This protein binds this small molecule.
Small molecule (SMILES): CC(=O)N[C@@H]1[C@@H](O)[C@H](O)[C@@H](CO)O[C@H]1O

Binding-site contacts:
Ligand atom C8 contacts residue SER357 of chain 1.C at 4.0 Å.
Ligand atom C4 contacts residue ASN361 of chain 1.C at 4.2 Å.
Ligand atom C2 contacts residue ASN361 of chain 1.C at 2.4 Å.
Ligand atom C1 contacts residue ASN361 of chain 1.C at 1.5 Å.
Ligand atom C3 contacts residue ASN361 of chain 1.C at 3.7 Å.
Ligand atom O5 contacts residue ASN361 of chain 1.C at 2.4 Å (h-bond).
Ligand atom C3 contacts residue NAG2 of chain 1.R at 4.5 Å.
Ligand atom O3 contacts residue NAG2 of chain 1.R at 3.5 Å.
Ligand atom C8 contacts residue NAG1 of chain 1.R at 4.1 Å.
Ligand atom N2 contacts residue ASN361 of chain 1.C at 2.8 Å (h-bond).
Ligand atom C7 contacts residue NAG2 of chain 1.R at 3.9 Å.
Ligand atom C8 contacts residue NAG2 of chain 1.R at 3.8 Å.
Ligand atom C7 contacts residue ASN361 of chain 1.C at 3.4 Å.
Ligand atom N2 contacts residue NAG2 of chain 1.R at 3.9 Å.
Ligand atom O7 contacts residue ASN361 of chain 1.C at 3.6 Å.
Ligand atom C5 contacts residue ASN361 of chain 1.C at 3.7 Å.
Ligand atom C8 contacts residue ASN361 of chain 1.C at 4.4 Å.

Sequence of chain 1.C:
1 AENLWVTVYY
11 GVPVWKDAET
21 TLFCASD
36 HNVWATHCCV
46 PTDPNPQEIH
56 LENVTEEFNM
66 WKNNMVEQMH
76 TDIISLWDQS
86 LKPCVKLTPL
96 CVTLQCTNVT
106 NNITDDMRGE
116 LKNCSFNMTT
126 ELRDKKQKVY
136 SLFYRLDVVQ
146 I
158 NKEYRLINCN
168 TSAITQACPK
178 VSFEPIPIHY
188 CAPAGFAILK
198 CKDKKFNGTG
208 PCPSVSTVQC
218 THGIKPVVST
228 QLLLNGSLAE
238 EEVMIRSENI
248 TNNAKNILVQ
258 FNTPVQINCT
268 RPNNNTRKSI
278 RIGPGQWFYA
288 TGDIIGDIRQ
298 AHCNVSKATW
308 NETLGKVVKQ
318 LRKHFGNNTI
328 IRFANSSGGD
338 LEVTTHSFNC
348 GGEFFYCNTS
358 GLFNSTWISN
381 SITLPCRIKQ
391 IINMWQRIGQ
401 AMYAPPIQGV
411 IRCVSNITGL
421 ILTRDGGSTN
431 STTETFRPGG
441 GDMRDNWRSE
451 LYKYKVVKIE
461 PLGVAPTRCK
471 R